Sequence of chain 1.D:
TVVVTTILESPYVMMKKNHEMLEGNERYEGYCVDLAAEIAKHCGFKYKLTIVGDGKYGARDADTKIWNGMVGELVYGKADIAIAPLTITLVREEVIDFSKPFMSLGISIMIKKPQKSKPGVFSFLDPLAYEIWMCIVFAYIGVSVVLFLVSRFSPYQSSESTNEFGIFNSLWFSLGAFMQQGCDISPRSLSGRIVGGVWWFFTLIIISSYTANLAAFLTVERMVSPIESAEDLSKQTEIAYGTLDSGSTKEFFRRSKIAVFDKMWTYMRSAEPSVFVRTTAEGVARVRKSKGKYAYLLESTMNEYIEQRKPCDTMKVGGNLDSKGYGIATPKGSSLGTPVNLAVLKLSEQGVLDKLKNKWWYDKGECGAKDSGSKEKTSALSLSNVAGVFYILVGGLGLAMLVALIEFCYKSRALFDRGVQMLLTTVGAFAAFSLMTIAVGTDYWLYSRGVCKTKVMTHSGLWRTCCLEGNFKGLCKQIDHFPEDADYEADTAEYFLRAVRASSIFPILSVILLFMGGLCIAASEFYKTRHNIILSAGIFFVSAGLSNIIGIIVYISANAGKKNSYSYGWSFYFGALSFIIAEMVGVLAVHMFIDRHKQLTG

Binding-site contacts:
Ligand atom C12 contacts residue PHE486 of chain 1.A at 3.9 Å (hydrophobic).
Ligand atom CL contacts residue ASP751 of chain 1.A at 2.4 Å.
Ligand atom C14 contacts residue SER720 of chain 1.D at 3.3 Å.
Ligand atom O4 contacts residue MET487 of chain 1.A at 3.4 Å.
Ligand atom C6 contacts residue GLY722 of chain 1.D at 4.1 Å.
Ligand atom O2 contacts residue PRO485 of chain 1.A at 2.7 Å (h-bond).
Ligand atom C12 contacts residue SER720 of chain 1.D at 3.8 Å.
Ligand atom C11 contacts residue SER488 of chain 1.A at 3.6 Å.
Ligand atom S1 contacts residue PRO485 of chain 1.A at 3.5 Å (h-bond).
Ligand atom O2 contacts residue MET487 of chain 1.A at 3.0 Å (h-bond).
Ligand atom O2 contacts residue PHE486 of chain 1.A at 3.2 Å.
Ligand atom O1 contacts residue SER720 of chain 1.D at 3.3 Å (h-bond).
Ligand atom C3 contacts residue PRO485 of chain 1.A at 3.3 Å (hydrophobic).
Ligand atom C9 contacts residue SER720 of chain 1.D at 3.2 Å.
Ligand atom O2 contacts residue SER488 of chain 1.A at 3.6 Å (h-bond).
Ligand atom C8 contacts residue SER720 of chain 1.D at 3.4 Å.
Ligand atom C4 contacts residue LYS484 of chain 1.A at 3.2 Å.
Ligand atom C7 contacts residue LEU742 of chain 1.A at 3.5 Å (hydrophobic).
Ligand atom N3 contacts residue ASP751 of chain 1.A at 3.9 Å.
Ligand atom C6 contacts residue PRO485 of chain 1.D at 3.9 Å (hydrophobic).
Ligand atom C14 contacts residue SER745 of chain 1.A at 3.4 Å.
Ligand atom C10 contacts residue SER745 of chain 1.A at 3.8 Å.
Ligand atom S2 contacts residue LYS754 of chain 1.A at 4.1 Å.
Ligand atom O3 contacts residue SER488 of chain 1.A at 3.9 Å.
Ligand atom C13 contacts residue SER720 of chain 1.D at 3.5 Å.
Ligand atom C11 contacts residue PHE486 of chain 1.A at 3.6 Å (hydrophobic).
Ligand atom S1 contacts residue SER720 of chain 1.D at 3.8 Å.
Ligand atom O1 contacts residue SER488 of chain 1.A at 3.2 Å.
Ligand atom C9 contacts residue PHE486 of chain 1.A at 3.8 Å (hydrophobic).
Ligand atom C5 contacts residue LYS484 of chain 1.A at 3.8 Å.
Ligand atom N1 contacts residue PRO485 of chain 1.A at 3.1 Å (h-bond).
Ligand atom C11 contacts residue SER720 of chain 1.D at 3.7 Å.
Ligand atom C11 contacts residue MET487 of chain 1.A at 3.7 Å (hydrophobic).
Ligand atom N3 contacts residue LYS754 of chain 1.A at 3.5 Å.
Ligand atom O4 contacts residue PHE486 of chain 1.A at 4.0 Å.
Ligand atom O4 contacts residue LYS754 of chain 1.A at 3.8 Å.
Ligand atom N2 contacts residue SER720 of chain 1.D at 3.6 Å.
Ligand atom C4 contacts residue PRO485 of chain 1.A at 3.1 Å (hydrophobic).
Ligand atom C10 contacts residue SER720 of chain 1.D at 3.3 Å.
Ligand atom N2 contacts residue SER745 of chain 1.A at 3.4 Å (h-bond).

The small molecule below binds the protein below.
Small molecule (SMILES): NS(=O)(=O)c1cc2c(cc1Cl)N[C@H]([C@H]1C[C@H]3C=C[C@@H]1C3)NS2(=O)=O

Sequence of chain 1.A:
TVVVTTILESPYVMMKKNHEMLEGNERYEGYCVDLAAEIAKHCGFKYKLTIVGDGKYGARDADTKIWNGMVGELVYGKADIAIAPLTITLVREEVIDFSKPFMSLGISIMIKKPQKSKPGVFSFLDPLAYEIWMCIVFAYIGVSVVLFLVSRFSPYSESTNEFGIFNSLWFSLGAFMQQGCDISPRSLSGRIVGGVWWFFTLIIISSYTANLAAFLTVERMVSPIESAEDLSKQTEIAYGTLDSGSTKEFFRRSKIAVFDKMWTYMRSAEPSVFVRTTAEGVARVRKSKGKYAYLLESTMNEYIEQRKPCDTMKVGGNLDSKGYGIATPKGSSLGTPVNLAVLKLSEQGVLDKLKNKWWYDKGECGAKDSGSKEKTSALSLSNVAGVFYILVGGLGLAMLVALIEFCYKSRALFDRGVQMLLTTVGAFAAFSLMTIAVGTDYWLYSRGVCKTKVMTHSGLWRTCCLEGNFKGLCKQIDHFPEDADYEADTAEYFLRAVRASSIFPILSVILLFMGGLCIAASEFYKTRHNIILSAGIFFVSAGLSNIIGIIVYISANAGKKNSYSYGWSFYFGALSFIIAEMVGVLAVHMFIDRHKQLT